A protein and the small-molecule ligand that binds it are described below.
Small molecule (SMILES): CC(=O)N[C@H]1[C@H](O[C@H]2[C@H](O)[C@@H](NC(C)=O)CO[C@@H]2CO)O[C@H](CO)[C@@H](O[C@@H]2O[C@H](CO[C@H]3O[C@H](CO)[C@@H](O)[C@H](O)[C@@H]3O)[C@@H](O)[C@H](O)[C@@H]2O)[C@@H]1O

Sequence of chain 2.D:
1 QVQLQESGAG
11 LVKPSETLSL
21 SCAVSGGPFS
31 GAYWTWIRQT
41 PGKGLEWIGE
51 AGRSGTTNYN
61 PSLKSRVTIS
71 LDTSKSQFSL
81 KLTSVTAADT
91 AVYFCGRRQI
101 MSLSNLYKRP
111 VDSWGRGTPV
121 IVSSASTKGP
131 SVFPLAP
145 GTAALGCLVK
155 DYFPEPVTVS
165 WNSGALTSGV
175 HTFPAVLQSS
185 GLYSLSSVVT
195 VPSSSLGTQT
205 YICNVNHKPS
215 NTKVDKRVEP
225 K

Sequence of chain 2.A:
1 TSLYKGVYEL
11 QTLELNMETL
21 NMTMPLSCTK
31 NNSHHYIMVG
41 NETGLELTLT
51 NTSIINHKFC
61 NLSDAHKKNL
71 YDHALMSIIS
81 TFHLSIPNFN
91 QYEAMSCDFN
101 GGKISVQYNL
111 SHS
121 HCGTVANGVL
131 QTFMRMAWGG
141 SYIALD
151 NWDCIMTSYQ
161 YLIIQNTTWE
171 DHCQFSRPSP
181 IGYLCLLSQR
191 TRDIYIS

Sequence of chain 2.F:
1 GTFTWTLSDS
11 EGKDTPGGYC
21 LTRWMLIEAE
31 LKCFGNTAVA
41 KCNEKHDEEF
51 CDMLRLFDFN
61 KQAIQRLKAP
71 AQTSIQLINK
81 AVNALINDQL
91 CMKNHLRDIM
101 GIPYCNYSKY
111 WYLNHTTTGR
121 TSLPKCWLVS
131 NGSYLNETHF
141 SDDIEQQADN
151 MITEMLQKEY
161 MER

Binding-site contacts:
Ligand atom O5 contacts residue ASN21 of chain 2.A at 2.3 Å (h-bond).
Ligand atom C6 contacts residue ARG23 of chain 2.F at 3.8 Å.
Ligand atom C7 contacts residue ASN21 of chain 2.A at 3.7 Å.
Ligand atom C2 contacts residue GLU18 of chain 2.A at 3.8 Å.
Ligand atom N2 contacts residue ASN21 of chain 2.A at 2.9 Å (h-bond).
Ligand atom N2 contacts residue GLU18 of chain 2.A at 4.1 Å.
Ligand atom C1 contacts residue THR19 of chain 2.A at 4.2 Å.
Ligand atom O6 contacts residue THR19 of chain 2.A at 3.1 Å (h-bond).
Ligand atom C7 contacts residue GLU18 of chain 2.A at 3.9 Å.
Ligand atom C1 contacts residue TRP24 of chain 2.F at 3.8 Å (hydrophobic).
Ligand atom C8 contacts residue ILE64 of chain 2.F at 3.3 Å (hydrophobic).
Ligand atom O7 contacts residue GLU18 of chain 2.A at 3.5 Å (salt-bridge).
Ligand atom C3 contacts residue ASN21 of chain 2.A at 3.8 Å.
Ligand atom O4 contacts residue TRP24 of chain 2.F at 3.3 Å.
Ligand atom C6 contacts residue TRP24 of chain 2.F at 3.9 Å (hydrophobic).
Ligand atom O5 contacts residue TRP24 of chain 2.F at 3.6 Å.
Ligand atom C6 contacts residue THR19 of chain 2.A at 4.0 Å.
Ligand atom C1 contacts residue GLU18 of chain 2.A at 3.7 Å.
Ligand atom C2 contacts residue ASN21 of chain 2.A at 2.4 Å.
Ligand atom C7 contacts residue FUC3 of chain 2.I at 3.7 Å.
Ligand atom C1 contacts residue ASN21 of chain 2.A at 1.4 Å.
Ligand atom O3 contacts residue ASP62 of chain 3.C at 2.2 Å (salt-bridge).
Ligand atom C2 contacts residue ASP62 of chain 3.C at 3.7 Å.
Ligand atom C5 contacts residue TRP24 of chain 2.F at 4.1 Å (hydrophobic).
Ligand atom C8 contacts residue GLU18 of chain 2.A at 3.1 Å.
Ligand atom O7 contacts residue FUC3 of chain 2.I at 2.6 Å (h-bond).
Ligand atom C4 contacts residue ASP62 of chain 3.C at 4.2 Å.
Ligand atom O7 contacts residue ASN21 of chain 2.A at 4.0 Å.
Ligand atom O5 contacts residue GLU18 of chain 2.A at 4.2 Å.
Ligand atom C8 contacts residue SER102 of chain 2.D at 4.2 Å.
Ligand atom C3 contacts residue ASP62 of chain 3.C at 3.0 Å.
Ligand atom C5 contacts residue TRP24 of chain 2.F at 3.5 Å (hydrophobic).
Ligand atom O6 contacts residue ASN60 of chain 2.F at 4.2 Å.
Ligand atom C4 contacts residue ASN21 of chain 2.A at 4.2 Å.
Ligand atom C5 contacts residue ASN21 of chain 2.A at 3.6 Å.
Ligand atom O5 contacts residue THR19 of chain 2.A at 3.4 Å (h-bond).
Ligand atom O4 contacts residue ASP62 of chain 3.C at 4.1 Å.
Ligand atom C4 contacts residue TRP24 of chain 2.F at 4.0 Å (hydrophobic).
Ligand atom O5 contacts residue MET22 of chain 2.A at 4.0 Å.
Ligand atom C8 contacts residue MET101 of chain 2.D at 3.2 Å (hydrophobic).

Sequence of chain 3.C:
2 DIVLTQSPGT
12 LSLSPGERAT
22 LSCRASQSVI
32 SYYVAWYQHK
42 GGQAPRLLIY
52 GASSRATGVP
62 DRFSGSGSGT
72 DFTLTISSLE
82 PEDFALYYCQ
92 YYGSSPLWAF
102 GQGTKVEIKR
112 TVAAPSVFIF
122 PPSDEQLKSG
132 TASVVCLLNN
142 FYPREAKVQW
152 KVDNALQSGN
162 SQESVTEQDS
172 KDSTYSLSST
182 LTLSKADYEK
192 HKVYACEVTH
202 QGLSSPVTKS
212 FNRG